A small-molecule ligand and the protein it binds are described below.
Small molecule (SMILES): CC1=CNC(NC(=O)C2CSCN2C(=O)c2ccc(C)o2)S1

Sequence of chain 1.F:
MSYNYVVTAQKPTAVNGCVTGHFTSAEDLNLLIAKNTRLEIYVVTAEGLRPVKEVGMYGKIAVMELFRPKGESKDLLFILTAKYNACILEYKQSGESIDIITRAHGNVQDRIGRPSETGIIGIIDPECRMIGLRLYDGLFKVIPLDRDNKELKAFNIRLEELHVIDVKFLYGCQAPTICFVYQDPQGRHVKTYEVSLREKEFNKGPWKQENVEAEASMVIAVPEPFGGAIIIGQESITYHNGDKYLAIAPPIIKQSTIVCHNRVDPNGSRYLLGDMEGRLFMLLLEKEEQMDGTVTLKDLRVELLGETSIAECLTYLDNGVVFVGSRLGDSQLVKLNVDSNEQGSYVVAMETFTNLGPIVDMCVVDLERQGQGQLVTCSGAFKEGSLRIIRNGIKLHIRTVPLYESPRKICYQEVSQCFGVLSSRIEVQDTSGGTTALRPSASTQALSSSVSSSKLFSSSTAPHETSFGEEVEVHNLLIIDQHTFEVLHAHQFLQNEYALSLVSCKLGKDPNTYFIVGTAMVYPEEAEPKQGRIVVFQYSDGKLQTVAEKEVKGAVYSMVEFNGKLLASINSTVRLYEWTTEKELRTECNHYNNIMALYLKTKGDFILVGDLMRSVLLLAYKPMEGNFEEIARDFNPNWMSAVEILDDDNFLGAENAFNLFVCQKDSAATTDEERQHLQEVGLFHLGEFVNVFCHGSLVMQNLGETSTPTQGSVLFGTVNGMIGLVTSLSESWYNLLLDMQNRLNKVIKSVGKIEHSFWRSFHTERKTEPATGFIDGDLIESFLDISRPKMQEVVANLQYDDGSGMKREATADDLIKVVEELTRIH

Binding-site contacts:
Ligand atom N1 contacts residue LEU158 of chain 1.I at 3.7 Å.
Ligand atom C7 contacts residue ILE25 of chain 1.I at 3.3 Å (hydrophobic).
Ligand atom C10 contacts residue ILE25 of chain 1.I at 4.0 Å (hydrophobic).
Ligand atom C6 contacts residue MET108 of chain 1.I at 3.6 Å (hydrophobic).
Ligand atom C3 contacts residue GLU106 of chain 1.I at 3.1 Å.
Ligand atom O3 contacts residue TYR107 of chain 1.I at 2.7 Å (h-bond).
Ligand atom N1 contacts residue TYR107 of chain 1.I at 3.7 Å.
Ligand atom O2 contacts residue ARG628 of chain 1.F at 3.9 Å.
Ligand atom S2 contacts residue ASP111 of chain 1.I at 3.7 Å.
Ligand atom C14 contacts residue ASN607 of chain 1.F at 3.3 Å.
Ligand atom C11 contacts residue ILE25 of chain 1.I at 3.9 Å (hydrophobic).
Ligand atom C10 contacts residue ARG628 of chain 1.F at 3.6 Å.
Ligand atom C3 contacts residue MET108 of chain 1.I at 3.9 Å (hydrophobic).
Ligand atom C2 contacts residue LEU158 of chain 1.I at 3.8 Å (hydrophobic).
Ligand atom C5 contacts residue PHE105 of chain 1.I at 3.9 Å (hydrophobic).
Ligand atom C9 contacts residue ARG628 of chain 1.F at 3.6 Å.
Ligand atom C3 contacts residue LEU158 of chain 1.I at 3.8 Å (hydrophobic).
Ligand atom O3 contacts residue ASP109 of chain 1.I at 3.7 Å.
Ligand atom C12 contacts residue ARG628 of chain 1.F at 3.9 Å.
Ligand atom C7 contacts residue ARG628 of chain 1.F at 3.8 Å.
Ligand atom C14 contacts residue ARG647 of chain 1.F at 3.4 Å.
Ligand atom O2 contacts residue ILE25 of chain 1.I at 3.6 Å.
Ligand atom C8 contacts residue ARG628 of chain 1.F at 3.7 Å.
Ligand atom N1 contacts residue GLU106 of chain 1.I at 3.7 Å.
Ligand atom C13 contacts residue LEU158 of chain 1.I at 3.7 Å (hydrophobic).
Ligand atom C8 contacts residue ILE25 of chain 1.I at 3.6 Å (hydrophobic).
Ligand atom C13 contacts residue HIS110 of chain 1.I at 3.7 Å.
Ligand atom N1 contacts residue MET108 of chain 1.I at 3.0 Å (h-bond).
Ligand atom C4 contacts residue MET108 of chain 1.I at 3.7 Å (hydrophobic).
Ligand atom N2 contacts residue MET108 of chain 1.I at 3.1 Å (h-bond).
Ligand atom C1 contacts residue LEU158 of chain 1.I at 3.7 Å (hydrophobic).
Ligand atom C1 contacts residue MET108 of chain 1.I at 4.0 Å (hydrophobic).
Ligand atom O3 contacts residue ILE25 of chain 1.I at 3.9 Å.
Ligand atom C14 contacts residue ARG628 of chain 1.F at 3.8 Å.
Ligand atom C5 contacts residue LYS48 of chain 1.I at 3.8 Å.
Ligand atom C3 contacts residue ALA46 of chain 1.I at 4.0 Å (hydrophobic).
Ligand atom C13 contacts residue ASP111 of chain 1.I at 3.6 Å.
Ligand atom O1 contacts residue ILE25 of chain 1.I at 3.5 Å.
Ligand atom N3 contacts residue ARG628 of chain 1.F at 3.9 Å.
Ligand atom C11 contacts residue TYR107 of chain 1.I at 4.0 Å (hydrophobic).

Sequence of chain 1.I:
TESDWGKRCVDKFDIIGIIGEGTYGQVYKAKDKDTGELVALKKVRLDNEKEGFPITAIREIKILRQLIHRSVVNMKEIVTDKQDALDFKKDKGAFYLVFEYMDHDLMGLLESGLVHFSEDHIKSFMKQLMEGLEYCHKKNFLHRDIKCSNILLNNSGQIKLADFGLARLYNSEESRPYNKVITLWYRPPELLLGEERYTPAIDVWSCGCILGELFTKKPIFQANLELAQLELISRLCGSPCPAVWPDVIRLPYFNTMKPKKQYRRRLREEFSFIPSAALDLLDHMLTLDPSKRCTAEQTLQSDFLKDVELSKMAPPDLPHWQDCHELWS